Sequence of chain 1.B:
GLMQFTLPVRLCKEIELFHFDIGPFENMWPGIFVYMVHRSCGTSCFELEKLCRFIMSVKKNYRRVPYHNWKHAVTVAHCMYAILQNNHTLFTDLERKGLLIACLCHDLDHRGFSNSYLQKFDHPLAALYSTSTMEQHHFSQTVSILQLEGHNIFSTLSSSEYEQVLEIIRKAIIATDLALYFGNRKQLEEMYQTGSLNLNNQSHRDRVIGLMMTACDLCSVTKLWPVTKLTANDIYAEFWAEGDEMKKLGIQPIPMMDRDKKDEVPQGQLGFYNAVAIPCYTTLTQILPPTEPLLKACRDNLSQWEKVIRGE

A protein and the small-molecule ligand that binds it are described below.
Small molecule (SMILES): CO[C@@H](C)Cn1cc(-c2c(C)nc3c(N4CCOCC4)nccn23)cn1

Binding-site contacts:
Ligand atom NAB contacts residue PHE279 of chain 1.B at 3.5 Å.
Ligand atom NAF contacts residue LEU225 of chain 1.B at 3.7 Å.
Ligand atom CAJ contacts residue PHE279 of chain 1.B at 4.0 Å (hydrophobic).
Ligand atom CAE contacts residue PHE279 of chain 1.B at 3.5 Å (hydrophobic).
Ligand atom CAJ contacts residue ILE242 of chain 1.B at 3.9 Å (hydrophobic).
Ligand atom CAO contacts residue SER227 of chain 1.B at 3.9 Å.
Ligand atom CAQ contacts residue PHE279 of chain 1.B at 4.0 Å (hydrophobic).
Ligand atom CAQ contacts residue MET263 of chain 1.B at 3.7 Å (hydrophobic).
Ligand atom CAM contacts residue PHE279 of chain 1.B at 3.7 Å (hydrophobic).
Ligand atom NAH contacts residue ILE242 of chain 1.B at 3.5 Å.
Ligand atom NAF contacts residue PHE279 of chain 1.B at 4.0 Å.
Ligand atom CAL contacts residue ILE242 of chain 1.B at 3.6 Å (hydrophobic).
Ligand atom CAS contacts residue PHE279 of chain 1.B at 3.8 Å (hydrophobic).
Ligand atom NAR contacts residue MET263 of chain 1.B at 3.8 Å.
Ligand atom CAP contacts residue GLN276 of chain 1.B at 3.8 Å.
Ligand atom CAO contacts residue TYR74 of chain 1.B at 3.7 Å (hydrophobic).
Ligand atom CAA contacts residue PHE279 of chain 1.B at 3.5 Å (hydrophobic).
Ligand atom CAO contacts residue THR238 of chain 1.B at 4.0 Å.
Ligand atom CAS contacts residue MET263 of chain 1.B at 3.9 Å (hydrophobic).
Ligand atom CAY contacts residue PHE189 of chain 1.B at 3.5 Å (hydrophobic).
Ligand atom OAK contacts residue SER227 of chain 1.B at 3.8 Å.
Ligand atom CAC contacts residue PHE279 of chain 1.B at 3.8 Å (hydrophobic).
Ligand atom CAC contacts residue ILE242 of chain 1.B at 3.2 Å (hydrophobic).
Ligand atom CAJ contacts residue LEU225 of chain 1.B at 3.7 Å (hydrophobic).
Ligand atom CAN contacts residue GLN276 of chain 1.B at 3.3 Å.
Ligand atom CAG contacts residue PHE279 of chain 1.B at 3.7 Å (hydrophobic).
Ligand atom CAM contacts residue GLN276 of chain 1.B at 3.8 Å.
Ligand atom CAT contacts residue MET263 of chain 1.B at 3.4 Å (hydrophobic).
Ligand atom NAU contacts residue MET263 of chain 1.B at 3.1 Å.
Ligand atom CAT contacts residue PHE246 of chain 1.B at 3.8 Å (hydrophobic).
Ligand atom NAD contacts residue GLN276 of chain 1.B at 3.8 Å.
Ligand atom CAL contacts residue TYR74 of chain 1.B at 3.5 Å (hydrophobic).
Ligand atom NAF contacts residue ILE242 of chain 1.B at 3.4 Å.
Ligand atom NAD contacts residue PHE279 of chain 1.B at 3.9 Å.
Ligand atom CAI contacts residue PHE279 of chain 1.B at 3.8 Å (hydrophobic).
Ligand atom CAA contacts residue ILE242 of chain 1.B at 3.6 Å (hydrophobic).
Ligand atom CAI contacts residue LEU185 of chain 1.B at 3.9 Å (hydrophobic).
Ligand atom NAH contacts residue PHE279 of chain 1.B at 4.0 Å.
Ligand atom CAP contacts residue MET263 of chain 1.B at 3.9 Å (hydrophobic).
Ligand atom CAP contacts residue TYR243 of chain 1.B at 3.5 Å (hydrophobic).